Sequence of chain 1.A:
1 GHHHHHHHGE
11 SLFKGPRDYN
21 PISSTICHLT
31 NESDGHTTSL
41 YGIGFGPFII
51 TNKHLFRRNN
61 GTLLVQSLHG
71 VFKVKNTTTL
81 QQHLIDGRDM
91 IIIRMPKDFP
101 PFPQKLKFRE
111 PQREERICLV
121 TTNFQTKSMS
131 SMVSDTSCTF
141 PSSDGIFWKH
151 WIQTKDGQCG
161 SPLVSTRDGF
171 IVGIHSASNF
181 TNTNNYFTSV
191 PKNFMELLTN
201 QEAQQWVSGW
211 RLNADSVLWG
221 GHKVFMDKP

This protein binds this small molecule.
Small molecule (SMILES): CSCC[C@H](NC(=O)[C@H](CC(C)C)NC(=O)[C@H](CCC(N)=O)NC(=O)[C@@H](NC(=O)[C@H](C)NC(=O)[C@@H](N)CCC(=O)O)[C@@H](C)O)C(=O)N[C@@H](C)C(=O)O

Binding-site contacts:
Ligand atom C contacts residue VAL71 of chain 1.A at 3.7 Å (hydrophobic).
Ligand atom CG2 contacts residue PHE72 of chain 1.A at 3.8 Å (hydrophobic).
Ligand atom CD1 contacts residue MET95 of chain 1.A at 4.0 Å (hydrophobic).
Ligand atom C contacts residue ASP98 of chain 1.A at 3.4 Å.
Ligand atom O contacts residue PHE72 of chain 1.A at 3.2 Å.
Ligand atom OG1 contacts residue VAL71 of chain 1.A at 3.9 Å.
Ligand atom CA contacts residue LYS73 of chain 1.A at 3.8 Å.
Ligand atom CA contacts residue VAL71 of chain 1.A at 3.8 Å (hydrophobic).
Ligand atom CD1 contacts residue VAL74 of chain 1.A at 3.9 Å (hydrophobic).
Ligand atom CB contacts residue LEU64 of chain 1.A at 3.9 Å (hydrophobic).
Ligand atom O contacts residue LYS75 of chain 1.A at 3.9 Å.
Ligand atom CG contacts residue ASP98 of chain 1.A at 3.2 Å.
Ligand atom CD2 contacts residue PHE99 of chain 1.A at 4.0 Å (hydrophobic).
Ligand atom C contacts residue LYS73 of chain 1.A at 3.9 Å.
Ligand atom O contacts residue THR79 of chain 1.A at 3.8 Å.
Ligand atom CD contacts residue LYS73 of chain 1.A at 3.9 Å.
Ligand atom NE2 contacts residue LYS73 of chain 1.A at 3.4 Å.
Ligand atom CB contacts residue ASP98 of chain 1.A at 3.7 Å.
Ligand atom CD2 contacts residue ASP98 of chain 1.A at 3.5 Å.
Ligand atom CB contacts residue LYS73 of chain 1.A at 3.6 Å.
Ligand atom C contacts residue LYS73 of chain 1.A at 3.8 Å.
Ligand atom O contacts residue LYS73 of chain 1.A at 2.8 Å (salt-bridge).
Ligand atom NE2 contacts residue LYS75 of chain 1.A at 3.7 Å.
Ligand atom N contacts residue ASP98 of chain 1.A at 2.7 Å (salt-bridge).
Ligand atom CG contacts residue LYS73 of chain 1.A at 3.7 Å.
Ligand atom CD2 contacts residue PHE72 of chain 1.A at 3.9 Å (hydrophobic).
Ligand atom CA contacts residue LYS73 of chain 1.A at 3.8 Å.
Ligand atom CB contacts residue PHE72 of chain 1.A at 3.7 Å (hydrophobic).
Ligand atom N contacts residue VAL71 of chain 1.A at 2.8 Å (h-bond).
Ligand atom CD1 contacts residue PRO96 of chain 1.A at 3.8 Å (hydrophobic).
Ligand atom N contacts residue LYS73 of chain 1.A at 2.9 Å (salt-bridge).
Ligand atom CA contacts residue ASP98 of chain 1.A at 3.3 Å.
Ligand atom CB contacts residue ASP98 of chain 1.A at 3.5 Å.
Ligand atom CA contacts residue ASP98 of chain 1.A at 3.8 Å.
Ligand atom CE contacts residue ASP98 of chain 1.A at 4.0 Å.
Ligand atom CB contacts residue LYS75 of chain 1.A at 3.6 Å.
Ligand atom O contacts residue LYS75 of chain 1.A at 3.6 Å.
Ligand atom CA contacts residue VAL71 of chain 1.A at 3.6 Å (hydrophobic).
Ligand atom OE1 contacts residue LYS73 of chain 1.A at 3.6 Å.
Ligand atom CB contacts residue VAL71 of chain 1.A at 3.6 Å (hydrophobic).